A protein and the small-molecule ligand that binds it are described below.
Small molecule (SMILES): Cc1nnc(C(=O)NC(C)(C)c2nc(C(=O)NCc3ccc(F)cc3)c(O)c(=O)n2C)o1

Sequence of chain 2.A:
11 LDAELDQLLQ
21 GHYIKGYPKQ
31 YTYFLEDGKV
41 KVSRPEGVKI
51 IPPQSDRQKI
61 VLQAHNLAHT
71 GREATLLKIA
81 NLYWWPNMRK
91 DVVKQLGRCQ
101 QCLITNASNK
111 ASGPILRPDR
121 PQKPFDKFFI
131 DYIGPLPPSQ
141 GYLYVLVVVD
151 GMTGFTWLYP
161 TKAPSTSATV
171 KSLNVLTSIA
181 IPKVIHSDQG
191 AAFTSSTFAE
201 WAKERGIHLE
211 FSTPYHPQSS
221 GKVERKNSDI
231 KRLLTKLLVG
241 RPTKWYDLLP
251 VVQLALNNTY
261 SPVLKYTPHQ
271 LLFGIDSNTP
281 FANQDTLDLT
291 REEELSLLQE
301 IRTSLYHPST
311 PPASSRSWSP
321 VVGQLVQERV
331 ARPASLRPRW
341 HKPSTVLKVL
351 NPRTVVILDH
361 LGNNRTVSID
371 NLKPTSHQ

Binding-site contacts:
Ligand atom OAG contacts residue ASP188 of chain 2.A at 2.8 Å (salt-bridge).
Ligand atom NAQ contacts residue PRO217 of chain 2.A at 3.6 Å.
Ligand atom OAH contacts residue MG1 of chain 2.K at 2.3 Å.
Ligand atom CAM contacts residue PRO217 of chain 2.A at 3.9 Å (hydrophobic).
Ligand atom OAH contacts residue ASP131 of chain 2.A at 3.0 Å (salt-bridge).
Ligand atom CBD contacts residue MG1 of chain 2.K at 2.6 Å.
Ligand atom CAU contacts residue GLU224 of chain 2.A at 3.5 Å.
Ligand atom OAE contacts residue GLU224 of chain 2.A at 2.9 Å (salt-bridge).
Ligand atom NAP contacts residue TYR215 of chain 2.A at 3.5 Å.
Ligand atom OAH contacts residue MG1 of chain 2.L at 2.0 Å.
Ligand atom OAE contacts residue MG1 of chain 2.L at 2.0 Å.
Ligand atom CAZ contacts residue MG1 of chain 2.K at 2.8 Å.
Ligand atom CAZ contacts residue GLU224 of chain 2.A at 3.8 Å.
Ligand atom OAG contacts residue ASP131 of chain 2.A at 3.9 Å.
Ligand atom OAT contacts residue TYR215 of chain 2.A at 3.1 Å (h-bond).
Ligand atom CAZ contacts residue ASP188 of chain 2.A at 3.7 Å.
Ligand atom NAO contacts residue TYR215 of chain 2.A at 3.6 Å.
Ligand atom CAL contacts residue GLU224 of chain 2.A at 3.7 Å.
Ligand atom CAU contacts residue MG1 of chain 2.L at 3.0 Å.
Ligand atom CAA contacts residue PRO214 of chain 2.A at 3.8 Å (hydrophobic).
Ligand atom OAF contacts residue TYR215 of chain 2.A at 3.6 Å.
Ligand atom FAI contacts residue GLN218 of chain 2.A at 3.5 Å.
Ligand atom CBB contacts residue MG1 of chain 2.L at 3.5 Å.
Ligand atom CAJ contacts residue GLU224 of chain 2.A at 3.6 Å.
Ligand atom NAR contacts residue PRO217 of chain 2.A at 3.4 Å.
Ligand atom OAG contacts residue MG1 of chain 2.K at 1.8 Å.
Ligand atom OAH contacts residue GLU224 of chain 2.A at 3.0 Å (salt-bridge).
Ligand atom CAV contacts residue TYR215 of chain 2.A at 3.7 Å (hydrophobic).
Ligand atom CBB contacts residue PRO217 of chain 2.A at 3.8 Å (hydrophobic).
Ligand atom CBD contacts residue ASP188 of chain 2.A at 3.5 Å.
Ligand atom CAL contacts residue PRO217 of chain 2.A at 3.4 Å (hydrophobic).
Ligand atom CAA contacts residue GLN189 of chain 2.A at 3.7 Å.
Ligand atom CAW contacts residue TYR215 of chain 2.A at 3.5 Å (hydrophobic).
Ligand atom CBA contacts residue TYR215 of chain 2.A at 3.8 Å (hydrophobic).
Ligand atom CAJ contacts residue PRO217 of chain 2.A at 3.6 Å (hydrophobic).
Ligand atom OAH contacts residue ASP188 of chain 2.A at 3.4 Å (salt-bridge).
Ligand atom NAS contacts residue TYR215 of chain 2.A at 3.7 Å.
Ligand atom CAU contacts residue PRO217 of chain 2.A at 3.6 Å (hydrophobic).
Ligand atom CAZ contacts residue MG1 of chain 2.L at 3.1 Å.
Ligand atom CAY contacts residue PRO217 of chain 2.A at 3.5 Å (hydrophobic).